Sequence of chain 1.C:
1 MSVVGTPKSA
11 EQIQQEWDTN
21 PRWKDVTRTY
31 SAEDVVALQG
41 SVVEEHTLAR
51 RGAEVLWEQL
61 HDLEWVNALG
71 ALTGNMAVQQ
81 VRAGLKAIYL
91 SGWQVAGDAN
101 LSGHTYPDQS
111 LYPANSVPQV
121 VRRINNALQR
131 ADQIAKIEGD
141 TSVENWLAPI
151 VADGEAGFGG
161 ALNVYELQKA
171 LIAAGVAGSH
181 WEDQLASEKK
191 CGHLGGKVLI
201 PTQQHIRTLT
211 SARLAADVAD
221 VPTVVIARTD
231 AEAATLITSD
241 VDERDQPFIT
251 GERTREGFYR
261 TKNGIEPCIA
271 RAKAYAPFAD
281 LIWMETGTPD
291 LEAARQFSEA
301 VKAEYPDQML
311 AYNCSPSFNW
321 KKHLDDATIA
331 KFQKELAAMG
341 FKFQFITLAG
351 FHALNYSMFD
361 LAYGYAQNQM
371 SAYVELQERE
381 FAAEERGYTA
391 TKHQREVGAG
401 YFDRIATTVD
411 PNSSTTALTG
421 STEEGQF

This protein binds this small molecule.
Small molecule (SMILES): O=C(O)C(O)O

Binding-site contacts:
Ligand atom O05 contacts residue 54I1 of chain 1.U at 2.9 Å (h-bond).
Ligand atom O03 contacts residue SER91 of chain 1.C at 3.6 Å.
Ligand atom O05 contacts residue MG1 of chain 1.S at 3.9 Å.
Ligand atom O01 contacts residue MG1 of chain 1.S at 3.9 Å.
Ligand atom O03 contacts residue GLY92 of chain 1.C at 3.4 Å (h-bond).
Ligand atom O03 contacts residue 54I1 of chain 1.U at 4.0 Å.
Ligand atom C04 contacts residue THR347 of chain 1.C at 4.0 Å.
Ligand atom O01 contacts residue TYR89 of chain 1.C at 3.6 Å.
Ligand atom O01 contacts residue THR347 of chain 1.C at 3.4 Å.
Ligand atom C02 contacts residue TYR89 of chain 1.C at 3.5 Å (hydrophobic).
Ligand atom O06 contacts residue ARG228 of chain 1.C at 2.9 Å (salt-bridge).
Ligand atom C02 contacts residue ASP153 of chain 1.C at 3.4 Å.
Ligand atom O05 contacts residue ARG228 of chain 1.C at 3.5 Å (salt-bridge).
Ligand atom C04 contacts residue 54I1 of chain 1.U at 3.6 Å.
Ligand atom C04 contacts residue ASP153 of chain 1.C at 3.6 Å.
Ligand atom O01 contacts residue GLY92 of chain 1.C at 4.0 Å.
Ligand atom C02 contacts residue TRP93 of chain 1.C at 3.9 Å (hydrophobic).
Ligand atom O03 contacts residue ASP153 of chain 1.C at 2.9 Å (salt-bridge).
Ligand atom O06 contacts residue TYR89 of chain 1.C at 3.8 Å.
Ligand atom C02 contacts residue 54I1 of chain 1.U at 3.8 Å.
Ligand atom C04 contacts residue ARG228 of chain 1.C at 3.7 Å.
Ligand atom C04 contacts residue TRP283 of chain 1.C at 4.0 Å (hydrophobic).
Ligand atom O01 contacts residue SER91 of chain 1.C at 2.6 Å (h-bond).
Ligand atom O03 contacts residue ASP108 of chain 1.C at 3.9 Å.
Ligand atom C04 contacts residue TYR89 of chain 1.C at 3.0 Å (hydrophobic).
Ligand atom O03 contacts residue TRP93 of chain 1.C at 2.9 Å (h-bond).
Ligand atom O06 contacts residue 54I1 of chain 1.U at 3.7 Å.
Ligand atom O05 contacts residue TYR89 of chain 1.C at 3.9 Å.
Ligand atom C02 contacts residue MG1 of chain 1.S at 2.7 Å.
Ligand atom O03 contacts residue MG1 of chain 1.S at 1.9 Å.
Ligand atom O06 contacts residue HIS180 of chain 1.C at 3.6 Å.
Ligand atom O06 contacts residue ASP153 of chain 1.C at 3.0 Å (salt-bridge).
Ligand atom C04 contacts residue MG1 of chain 1.S at 2.9 Å.
Ligand atom C02 contacts residue SER91 of chain 1.C at 3.5 Å.
Ligand atom O01 contacts residue TRP93 of chain 1.C at 3.7 Å.
Ligand atom O05 contacts residue TRP283 of chain 1.C at 3.7 Å.
Ligand atom O05 contacts residue ASN313 of chain 1.C at 3.9 Å.
Ligand atom O05 contacts residue THR347 of chain 1.C at 3.4 Å.
Ligand atom C02 contacts residue GLY92 of chain 1.C at 3.9 Å.
Ligand atom O06 contacts residue MG1 of chain 1.S at 2.0 Å.